Sequence of chain 1.J:
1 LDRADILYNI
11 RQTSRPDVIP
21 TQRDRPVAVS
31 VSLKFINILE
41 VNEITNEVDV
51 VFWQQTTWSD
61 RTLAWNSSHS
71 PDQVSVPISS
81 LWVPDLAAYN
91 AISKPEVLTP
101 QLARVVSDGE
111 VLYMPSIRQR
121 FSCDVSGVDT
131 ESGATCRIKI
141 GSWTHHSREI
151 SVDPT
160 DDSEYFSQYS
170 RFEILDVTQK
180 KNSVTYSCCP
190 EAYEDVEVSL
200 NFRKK

Sequence of chain 1.I:
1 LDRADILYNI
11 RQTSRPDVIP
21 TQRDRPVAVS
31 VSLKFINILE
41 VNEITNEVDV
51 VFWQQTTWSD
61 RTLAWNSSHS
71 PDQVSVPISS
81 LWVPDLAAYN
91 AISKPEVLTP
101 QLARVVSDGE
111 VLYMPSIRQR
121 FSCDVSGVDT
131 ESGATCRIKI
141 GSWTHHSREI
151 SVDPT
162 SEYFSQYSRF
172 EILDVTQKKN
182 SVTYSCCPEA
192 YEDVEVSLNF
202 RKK

The small molecule below binds the protein below.
Small molecule (SMILES): C[C@H](CCOc1nccn1C)N(C)C

Binding-site contacts:
Ligand atom N12 contacts residue LEU112 of chain 1.J at 3.9 Å.
Ligand atom N13 contacts residue THR144 of chain 1.I at 3.9 Å.
Ligand atom C2 contacts residue CYS188 of chain 1.I at 4.2 Å (hydrophobic).
Ligand atom N12 contacts residue THR144 of chain 1.I at 4.0 Å.
Ligand atom C10 contacts residue TRP143 of chain 1.I at 3.6 Å (hydrophobic).
Ligand atom C7 contacts residue CYS188 of chain 1.I at 3.6 Å (hydrophobic).
Ligand atom C7 contacts residue THR144 of chain 1.I at 4.2 Å.
Ligand atom N11 contacts residue TRP143 of chain 1.I at 3.0 Å (h-bond).
Ligand atom C2 contacts residue TYR185 of chain 1.I at 4.0 Å (hydrophobic).
Ligand atom C1 contacts residue TRP143 of chain 1.I at 3.2 Å (hydrophobic).
Ligand atom C5 contacts residue MET114 of chain 1.J at 3.9 Å (hydrophobic).
Ligand atom C8 contacts residue THR144 of chain 1.I at 4.0 Å.
Ligand atom C3 contacts residue TRP53 of chain 1.J at 3.7 Å (hydrophobic).
Ligand atom C5 contacts residue TRP143 of chain 1.I at 3.9 Å (hydrophobic).
Ligand atom C6 contacts residue MET114 of chain 1.J at 3.9 Å (hydrophobic).
Ligand atom C3 contacts residue TRP143 of chain 1.I at 4.1 Å (hydrophobic).
Ligand atom N13 contacts residue MET114 of chain 1.J at 3.9 Å.
Ligand atom N13 contacts residue TRP143 of chain 1.I at 4.2 Å.
Ligand atom C3 contacts residue TYR185 of chain 1.I at 4.1 Å (hydrophobic).
Ligand atom C3 contacts residue TYR89 of chain 1.I at 3.9 Å (hydrophobic).
Ligand atom C7 contacts residue TRP143 of chain 1.I at 4.1 Å (hydrophobic).
Ligand atom N12 contacts residue TRP143 of chain 1.I at 4.0 Å.
Ligand atom C9 contacts residue ARG104 of chain 1.J at 3.9 Å.
Ligand atom O14 contacts residue TRP143 of chain 1.I at 3.2 Å (h-bond).
Ligand atom C4 contacts residue TRP143 of chain 1.I at 3.7 Å (hydrophobic).
Ligand atom C2 contacts residue CYS187 of chain 1.I at 4.0 Å (hydrophobic).
Ligand atom C7 contacts residue TYR192 of chain 1.I at 3.0 Å (hydrophobic).
Ligand atom C6 contacts residue TRP143 of chain 1.I at 3.6 Å (hydrophobic).
Ligand atom C8 contacts residue LEU112 of chain 1.J at 3.8 Å (hydrophobic).
Ligand atom C1 contacts residue TYR192 of chain 1.I at 3.8 Å (hydrophobic).
Ligand atom N13 contacts residue LEU112 of chain 1.J at 4.3 Å.
Ligand atom C1 contacts residue TYR89 of chain 1.I at 3.1 Å (hydrophobic).
Ligand atom C2 contacts residue TYR192 of chain 1.I at 3.7 Å (hydrophobic).
Ligand atom C2 contacts residue TRP143 of chain 1.I at 4.0 Å (hydrophobic).
Ligand atom C9 contacts residue THR144 of chain 1.I at 3.8 Å.
Ligand atom C10 contacts residue THR144 of chain 1.I at 4.2 Å.
Ligand atom C8 contacts residue ARG104 of chain 1.J at 3.3 Å.
Ligand atom C10 contacts residue LEU112 of chain 1.J at 4.2 Å (hydrophobic).
Ligand atom C9 contacts residue LEU112 of chain 1.J at 3.8 Å (hydrophobic).
Ligand atom C1 contacts residue SER142 of chain 1.I at 3.6 Å.